Binding-site contacts:
Ligand atom NZ contacts residue THR146 of chain 1.B at 3.8 Å.
Ligand atom CD2 contacts residue TYR118 of chain 1.E at 3.7 Å (hydrophobic).
Ligand atom CE3 contacts residue TRP55 of chain 1.E at 4.1 Å (hydrophobic).
Ligand atom CG contacts residue TYR199 of chain 1.B at 4.0 Å (hydrophobic).
Ligand atom CH2 contacts residue ARG57 of chain 1.E at 3.5 Å.
Ligand atom OH contacts residue TRP148 of chain 1.B at 3.5 Å.
Ligand atom NZ contacts residue SER147 of chain 1.B at 4.1 Å.
Ligand atom CH2 contacts residue TYR56 of chain 1.E at 3.8 Å (hydrophobic).
Ligand atom OH contacts residue TYR56 of chain 1.E at 2.6 Å (h-bond).
Ligand atom CZ2 contacts residue ARG57 of chain 1.E at 3.9 Å.
Ligand atom CB contacts residue TYR118 of chain 1.E at 4.2 Å (hydrophobic).
Ligand atom CH2 contacts residue ILE36 of chain 1.E at 4.3 Å (hydrophobic).
Ligand atom CZ3 contacts residue TRP55 of chain 1.E at 3.6 Å (hydrophobic).
Ligand atom CD1 contacts residue TYR118 of chain 1.E at 4.2 Å (hydrophobic).
Ligand atom CZ2 contacts residue TRP55 of chain 1.E at 4.2 Å (hydrophobic).
Ligand atom CE2 contacts residue TRP55 of chain 1.E at 4.1 Å (hydrophobic).
Ligand atom CE2 contacts residue TYR118 of chain 1.E at 4.1 Å (hydrophobic).
Ligand atom CZ3 contacts residue TRP148 of chain 1.B at 4.0 Å (hydrophobic).
Ligand atom NZ contacts residue PHE191 of chain 1.B at 4.2 Å.
Ligand atom CA contacts residue TYR199 of chain 1.B at 4.3 Å (hydrophobic).
Ligand atom CD1 contacts residue TYR199 of chain 1.B at 3.4 Å (hydrophobic).
Ligand atom CA contacts residue TRP148 of chain 1.B at 4.1 Å (hydrophobic).
Ligand atom CB contacts residue TYR199 of chain 1.B at 3.5 Å (hydrophobic).
Ligand atom CE3 contacts residue TRP148 of chain 1.B at 3.7 Å (hydrophobic).
Ligand atom CB contacts residue TRP148 of chain 1.B at 3.4 Å (hydrophobic).
Ligand atom NE1 contacts residue ILE193 of chain 1.B at 3.6 Å.
Ligand atom CZ3 contacts residue ARG57 of chain 1.E at 4.1 Å.
Ligand atom CZ3 contacts residue TYR56 of chain 1.E at 3.6 Å (hydrophobic).
Ligand atom OH contacts residue TRP55 of chain 1.E at 3.3 Å.
Ligand atom OH contacts residue LYS119 of chain 1.E at 3.5 Å (salt-bridge).
Ligand atom CE3 contacts residue TYR118 of chain 1.E at 3.6 Å (hydrophobic).
Ligand atom CD2 contacts residue TRP55 of chain 1.E at 4.0 Å (hydrophobic).
Ligand atom NZ contacts residue GLU201 of chain 1.B at 4.3 Å.
Ligand atom CH2 contacts residue TRP55 of chain 1.E at 3.6 Å (hydrophobic).
Ligand atom CZ2 contacts residue ILE36 of chain 1.E at 4.3 Å (hydrophobic).
Ligand atom CD1 contacts residue ILE193 of chain 1.B at 4.2 Å (hydrophobic).
Ligand atom NZ contacts residue TYR199 of chain 1.B at 3.1 Å.
Ligand atom CA contacts residue TRP55 of chain 1.E at 4.3 Å (hydrophobic).
Ligand atom CZ3 contacts residue TYR118 of chain 1.E at 4.2 Å (hydrophobic).
Ligand atom CG contacts residue TYR118 of chain 1.E at 3.9 Å (hydrophobic).

A protein and the small-molecule ligand that binds it are described below.
Small molecule (SMILES): NCCc1c[nH]c2ccc(O)cc12

Sequence of chain 1.E:
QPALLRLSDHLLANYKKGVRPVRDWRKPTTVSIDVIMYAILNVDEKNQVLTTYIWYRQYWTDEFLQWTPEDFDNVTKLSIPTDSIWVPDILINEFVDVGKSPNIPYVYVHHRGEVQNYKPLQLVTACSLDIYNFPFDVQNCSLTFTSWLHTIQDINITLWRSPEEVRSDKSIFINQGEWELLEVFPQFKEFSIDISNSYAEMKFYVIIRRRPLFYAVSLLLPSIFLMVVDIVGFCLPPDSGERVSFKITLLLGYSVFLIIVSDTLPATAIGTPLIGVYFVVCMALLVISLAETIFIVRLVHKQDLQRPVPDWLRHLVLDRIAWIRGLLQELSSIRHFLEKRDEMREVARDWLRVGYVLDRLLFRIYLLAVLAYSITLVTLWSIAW

Sequence of chain 1.B:
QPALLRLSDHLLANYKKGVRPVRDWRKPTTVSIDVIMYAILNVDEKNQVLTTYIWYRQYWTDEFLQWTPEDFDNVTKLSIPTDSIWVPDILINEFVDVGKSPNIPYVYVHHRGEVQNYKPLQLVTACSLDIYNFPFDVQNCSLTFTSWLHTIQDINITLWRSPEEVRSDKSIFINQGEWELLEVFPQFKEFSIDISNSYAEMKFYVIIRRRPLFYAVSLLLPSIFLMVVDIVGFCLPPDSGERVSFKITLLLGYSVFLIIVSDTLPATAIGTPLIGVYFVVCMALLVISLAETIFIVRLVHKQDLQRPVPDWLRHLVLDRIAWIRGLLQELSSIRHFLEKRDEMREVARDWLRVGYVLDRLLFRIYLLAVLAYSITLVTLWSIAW